Sequence of chain 1.A:
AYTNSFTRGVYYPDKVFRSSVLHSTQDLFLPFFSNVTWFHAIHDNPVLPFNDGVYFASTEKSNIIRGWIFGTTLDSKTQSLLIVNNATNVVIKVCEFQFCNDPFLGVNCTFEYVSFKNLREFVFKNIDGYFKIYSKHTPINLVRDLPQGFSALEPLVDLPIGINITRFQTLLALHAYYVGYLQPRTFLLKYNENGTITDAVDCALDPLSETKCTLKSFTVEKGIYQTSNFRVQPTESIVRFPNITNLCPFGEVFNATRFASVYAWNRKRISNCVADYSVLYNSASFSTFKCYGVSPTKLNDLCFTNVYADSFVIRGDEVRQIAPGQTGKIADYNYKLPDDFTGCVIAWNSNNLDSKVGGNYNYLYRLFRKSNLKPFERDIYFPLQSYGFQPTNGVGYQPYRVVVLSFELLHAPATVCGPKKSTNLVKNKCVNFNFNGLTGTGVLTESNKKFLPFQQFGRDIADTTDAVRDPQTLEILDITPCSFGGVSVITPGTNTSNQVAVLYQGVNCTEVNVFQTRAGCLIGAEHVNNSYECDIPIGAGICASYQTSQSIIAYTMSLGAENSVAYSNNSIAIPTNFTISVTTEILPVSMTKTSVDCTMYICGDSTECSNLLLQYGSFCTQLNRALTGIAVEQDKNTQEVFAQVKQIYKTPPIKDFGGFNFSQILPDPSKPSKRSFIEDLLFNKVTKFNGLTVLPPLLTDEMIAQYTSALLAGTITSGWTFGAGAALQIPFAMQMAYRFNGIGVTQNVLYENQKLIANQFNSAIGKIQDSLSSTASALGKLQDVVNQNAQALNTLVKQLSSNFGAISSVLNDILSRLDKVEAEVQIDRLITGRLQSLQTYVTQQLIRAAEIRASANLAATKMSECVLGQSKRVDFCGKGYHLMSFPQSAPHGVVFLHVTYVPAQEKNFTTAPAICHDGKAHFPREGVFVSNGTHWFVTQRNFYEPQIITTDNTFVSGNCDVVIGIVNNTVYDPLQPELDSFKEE

The small molecule below binds the protein below.
Small molecule (SMILES): CC(=O)N[C@@H]1[C@@H](O)[C@H](O)[C@@H](CO)O[C@H]1O

Binding-site contacts:
Ligand atom C7 contacts residue ASN165 of chain 1.A at 3.4 Å.
Ligand atom C1 contacts residue GLU132 of chain 1.A at 4.1 Å.
Ligand atom N2 contacts residue ASN165 of chain 1.A at 2.9 Å (h-bond).
Ligand atom C4 contacts residue ASN165 of chain 1.A at 4.3 Å.
Ligand atom C8 contacts residue ASN165 of chain 1.A at 4.5 Å.
Ligand atom O5 contacts residue ASN165 of chain 1.A at 2.4 Å (h-bond).
Ligand atom O7 contacts residue ASN165 of chain 1.A at 3.6 Å.
Ligand atom C3 contacts residue ASN165 of chain 1.A at 3.8 Å.
Ligand atom C5 contacts residue ASN165 of chain 1.A at 3.7 Å.
Ligand atom C1 contacts residue ASN165 of chain 1.A at 1.4 Å.
Ligand atom C2 contacts residue ASN165 of chain 1.A at 2.5 Å.